Sequence of chain 1.G:
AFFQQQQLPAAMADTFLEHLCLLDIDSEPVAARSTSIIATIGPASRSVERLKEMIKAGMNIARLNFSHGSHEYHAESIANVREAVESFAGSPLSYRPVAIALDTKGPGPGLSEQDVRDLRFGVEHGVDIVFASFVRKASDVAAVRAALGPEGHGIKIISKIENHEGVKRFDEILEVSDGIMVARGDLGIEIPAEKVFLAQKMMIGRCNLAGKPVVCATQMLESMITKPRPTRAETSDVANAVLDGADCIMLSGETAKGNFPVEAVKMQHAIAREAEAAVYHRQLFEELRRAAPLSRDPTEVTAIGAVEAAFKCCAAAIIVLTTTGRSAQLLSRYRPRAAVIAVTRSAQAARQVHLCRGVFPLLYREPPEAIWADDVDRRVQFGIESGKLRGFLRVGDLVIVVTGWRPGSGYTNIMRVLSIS

Binding-site contacts:
Ligand atom C8 contacts residue HIS92 of chain 1.G at 3.8 Å.
Ligand atom C4 contacts residue TYR97 of chain 1.G at 3.7 Å (hydrophobic).
Ligand atom C2 contacts residue GLY93 of chain 1.G at 3.5 Å.
Ligand atom C17 contacts residue HIS92 of chain 1.G at 3.1 Å.
Ligand atom C3 contacts residue TYR97 of chain 1.G at 3.1 Å (hydrophobic).
Ligand atom O9 contacts residue GLY279 of chain 1.G at 3.1 Å.
Ligand atom C11 contacts residue ALA282 of chain 1.G at 3.4 Å (hydrophobic).
Ligand atom O1 contacts residue PRO67 of chain 1.G at 3.8 Å.
Ligand atom O contacts residue ASN89 of chain 1.G at 3.4 Å (h-bond).
Ligand atom O10 contacts residue THR64 of chain 1.G at 3.4 Å.
Ligand atom O contacts residue HIS98 of chain 1.G at 3.6 Å.
Ligand atom O contacts residue HIS92 of chain 1.G at 3.5 Å.
Ligand atom O5 contacts residue ASP212 of chain 1.G at 3.7 Å.
Ligand atom C2 contacts residue TYR97 of chain 1.G at 3.5 Å (hydrophobic).
Ligand atom O4 contacts residue SER91 of chain 1.G at 2.9 Å.
Ligand atom C22 contacts residue ASN89 of chain 1.G at 3.8 Å.
Ligand atom C13 contacts residue HIS92 of chain 1.G at 2.9 Å.
Ligand atom C3 contacts residue GLY93 of chain 1.G at 3.5 Å.
Ligand atom C21 contacts residue LYS283 of chain 1.G at 3.2 Å.
Ligand atom C10 contacts residue ALA282 of chain 1.G at 3.6 Å (hydrophobic).
Ligand atom C12 contacts residue HIS92 of chain 1.G at 3.4 Å.
Ligand atom C5 contacts residue PRO67 of chain 1.G at 3.4 Å (hydrophobic).
Ligand atom C22 contacts residue ALA282 of chain 1.G at 3.6 Å (hydrophobic).
Ligand atom O6 contacts residue MG1 of chain 1.LA at 3.4 Å.
Ligand atom C6 contacts residue PRO67 of chain 1.G at 3.5 Å (hydrophobic).
Ligand atom C22 contacts residue THR64 of chain 1.G at 3.8 Å.
Ligand atom O3 contacts residue SER91 of chain 1.G at 3.7 Å.
Ligand atom C7 contacts residue PRO67 of chain 1.G at 3.7 Å (hydrophobic).
Ligand atom C contacts residue HIS92 of chain 1.G at 3.4 Å.
Ligand atom O8 contacts residue GLY279 of chain 1.G at 2.8 Å (h-bond).
Ligand atom C1 contacts residue HIS92 of chain 1.G at 3.5 Å.
Ligand atom S contacts residue GLY279 of chain 1.G at 3.5 Å.
Ligand atom C17 contacts residue SER91 of chain 1.G at 3.6 Å.
Ligand atom C23 contacts residue ASN89 of chain 1.G at 3.6 Å.
Ligand atom O8 contacts residue SER278 of chain 1.G at 3.2 Å.
Ligand atom O9 contacts residue LYS283 of chain 1.G at 3.0 Å.
Ligand atom O4 contacts residue HIS92 of chain 1.G at 2.8 Å (h-bond).
Ligand atom O3 contacts residue HIS92 of chain 1.G at 3.4 Å (h-bond).
Ligand atom O4 contacts residue ASN89 of chain 1.G at 3.4 Å (h-bond).
Ligand atom O10 contacts residue ASN89 of chain 1.G at 3.3 Å (h-bond).

This protein binds this small molecule.
Small molecule (SMILES): O=C(O)C[C@](O)(CC(=O)N1CCN(S(=O)(=O)c2cc3c(cc2O)C(=O)c2ccccc2C3=O)CC1)C(=O)O